This small molecule binds to this protein.
Small molecule (SMILES): CC(=O)N[C@@H]1[C@@H](O)[C@H](O)[C@@H](CO)O[C@H]1O

Sequence of chain 1.E:
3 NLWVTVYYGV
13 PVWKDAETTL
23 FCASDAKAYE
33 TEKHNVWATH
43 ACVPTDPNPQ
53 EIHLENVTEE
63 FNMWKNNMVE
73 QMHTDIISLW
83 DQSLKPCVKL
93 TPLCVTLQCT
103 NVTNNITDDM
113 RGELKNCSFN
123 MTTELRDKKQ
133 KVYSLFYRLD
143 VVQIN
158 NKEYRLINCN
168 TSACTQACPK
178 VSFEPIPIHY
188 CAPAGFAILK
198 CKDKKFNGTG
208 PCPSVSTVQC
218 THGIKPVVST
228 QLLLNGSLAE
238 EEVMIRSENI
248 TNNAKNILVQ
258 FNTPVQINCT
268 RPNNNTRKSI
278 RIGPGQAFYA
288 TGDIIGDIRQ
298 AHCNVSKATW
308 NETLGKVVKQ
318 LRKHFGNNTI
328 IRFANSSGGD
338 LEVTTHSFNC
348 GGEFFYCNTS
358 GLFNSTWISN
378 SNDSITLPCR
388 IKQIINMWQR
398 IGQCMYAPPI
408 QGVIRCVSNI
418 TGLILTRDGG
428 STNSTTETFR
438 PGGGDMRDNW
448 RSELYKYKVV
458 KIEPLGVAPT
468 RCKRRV

Binding-site contacts:
Ligand atom C5 contacts residue ASN118 of chain 1.E at 3.7 Å.
Ligand atom O7 contacts residue VAL104 of chain 1.E at 3.6 Å.
Ligand atom C7 contacts residue VAL104 of chain 1.E at 3.9 Å (hydrophobic).
Ligand atom C7 contacts residue ASP290 of chain 1.E at 3.8 Å.
Ligand atom C8 contacts residue ASP290 of chain 1.E at 3.3 Å.
Ligand atom N2 contacts residue ASN118 of chain 1.E at 2.9 Å (h-bond).
Ligand atom C1 contacts residue ASN118 of chain 1.E at 1.4 Å.
Ligand atom C7 contacts residue ASN118 of chain 1.E at 3.7 Å.
Ligand atom O7 contacts residue ASP290 of chain 1.E at 4.1 Å.
Ligand atom C3 contacts residue ASN118 of chain 1.E at 3.8 Å.
Ligand atom C3 contacts residue TYR135 of chain 1.E at 4.3 Å (hydrophobic).
Ligand atom O7 contacts residue ASN118 of chain 1.E at 4.1 Å.
Ligand atom C8 contacts residue LEU137 of chain 1.E at 3.9 Å (hydrophobic).
Ligand atom C8 contacts residue VAL104 of chain 1.E at 3.7 Å (hydrophobic).
Ligand atom O5 contacts residue ASN118 of chain 1.E at 2.4 Å (h-bond).
Ligand atom N2 contacts residue LEU137 of chain 1.E at 4.4 Å.
Ligand atom C4 contacts residue ASN118 of chain 1.E at 4.2 Å.
Ligand atom C2 contacts residue ASN118 of chain 1.E at 2.5 Å.